Sequence of chain 13.A:
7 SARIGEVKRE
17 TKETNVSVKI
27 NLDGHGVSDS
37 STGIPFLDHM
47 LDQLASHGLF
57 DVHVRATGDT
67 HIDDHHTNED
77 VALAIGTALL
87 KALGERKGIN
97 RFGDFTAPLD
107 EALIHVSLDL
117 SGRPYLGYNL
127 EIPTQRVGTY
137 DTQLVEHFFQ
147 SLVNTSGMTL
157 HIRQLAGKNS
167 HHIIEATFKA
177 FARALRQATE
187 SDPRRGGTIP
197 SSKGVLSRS

A small-molecule ligand and the protein it binds are described below.
Small molecule (SMILES): O=P(O)(O)C[C@@H](O)Cn1cncn1

Sequence of chain 1.A:
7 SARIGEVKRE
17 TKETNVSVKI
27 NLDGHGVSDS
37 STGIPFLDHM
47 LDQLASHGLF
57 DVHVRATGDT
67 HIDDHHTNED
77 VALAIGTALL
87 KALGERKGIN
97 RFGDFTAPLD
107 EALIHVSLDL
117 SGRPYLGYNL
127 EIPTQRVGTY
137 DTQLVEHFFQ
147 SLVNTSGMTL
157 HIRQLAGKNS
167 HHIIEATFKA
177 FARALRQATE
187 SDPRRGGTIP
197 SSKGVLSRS

Binding-site contacts:
Ligand atom N1 contacts residue HIS72 of chain 13.A at 3.3 Å (h-bond).
Ligand atom O10 contacts residue ARG119 of chain 1.A at 3.0 Å (salt-bridge).
Ligand atom N1 contacts residue MN1 of chain 1.C at 2.3 Å.
Ligand atom O12 contacts residue SER197 of chain 1.A at 2.6 Å (h-bond).
Ligand atom C5 contacts residue HIS72 of chain 13.A at 3.6 Å.
Ligand atom O13 contacts residue MN1 of chain 1.C at 2.4 Å.
Ligand atom O11 contacts residue ARG119 of chain 1.A at 2.8 Å (salt-bridge).
Ligand atom N2 contacts residue MN1 of chain 1.C at 3.2 Å.
Ligand atom C6 contacts residue MN1 of chain 1.C at 3.5 Å.
Ligand atom P9 contacts residue ARG97 of chain 1.A at 3.7 Å.
Ligand atom O10 contacts residue LYS175 of chain 11.A at 2.7 Å (salt-bridge).
Ligand atom C3 contacts residue GLU75 of chain 13.A at 3.8 Å.
Ligand atom P9 contacts residue SER197 of chain 1.A at 3.8 Å.
Ligand atom C5 contacts residue HIS71 of chain 13.A at 3.2 Å.
Ligand atom C6 contacts residue GLU171 of chain 11.A at 3.1 Å.
Ligand atom C5 contacts residue MN1 of chain 1.B at 3.3 Å.
Ligand atom N4 contacts residue HIS71 of chain 13.A at 3.0 Å (h-bond).
Ligand atom C7 contacts residue GLU171 of chain 11.A at 3.5 Å.
Ligand atom O13 contacts residue HIS72 of chain 13.A at 3.1 Å (h-bond).
Ligand atom N4 contacts residue GLU75 of chain 13.A at 3.1 Å (salt-bridge).
Ligand atom N4 contacts residue MN1 of chain 1.B at 2.2 Å.
Ligand atom C5 contacts residue HIS168 of chain 11.A at 3.9 Å.
Ligand atom N1 contacts residue HIS167 of chain 11.A at 3.1 Å (h-bond).
Ligand atom C5 contacts residue MN1 of chain 1.C at 3.3 Å.
Ligand atom O13 contacts residue GLU171 of chain 11.A at 3.5 Å (salt-bridge).
Ligand atom O13 contacts residue GLU19 of chain 13.A at 2.7 Å (salt-bridge).
Ligand atom C7 contacts residue MN1 of chain 1.C at 3.5 Å.
Ligand atom C3 contacts residue MN1 of chain 1.B at 3.2 Å.
Ligand atom C8 contacts residue GLU171 of chain 11.A at 3.5 Å.
Ligand atom O13 contacts residue HIS45 of chain 11.A at 3.3 Å (h-bond).
Ligand atom N1 contacts residue GLU171 of chain 11.A at 3.1 Å (salt-bridge).
Ligand atom O12 contacts residue ARG97 of chain 1.A at 2.8 Å (salt-bridge).
Ligand atom C7 contacts residue GLU19 of chain 13.A at 3.4 Å.
Ligand atom C5 contacts residue HIS167 of chain 11.A at 3.3 Å.
Ligand atom P9 contacts residue ARG119 of chain 1.A at 3.9 Å.
Ligand atom O10 contacts residue ARG97 of chain 1.A at 2.8 Å (salt-bridge).
Ligand atom O11 contacts residue LYS199 of chain 1.A at 2.7 Å (salt-bridge).
Ligand atom C3 contacts residue LEU105 of chain 11.A at 3.8 Å (hydrophobic).
Ligand atom N4 contacts residue HIS168 of chain 11.A at 3.3 Å (h-bond).
Ligand atom N2 contacts residue GLU171 of chain 11.A at 3.8 Å.

Sequence of chain 11.A:
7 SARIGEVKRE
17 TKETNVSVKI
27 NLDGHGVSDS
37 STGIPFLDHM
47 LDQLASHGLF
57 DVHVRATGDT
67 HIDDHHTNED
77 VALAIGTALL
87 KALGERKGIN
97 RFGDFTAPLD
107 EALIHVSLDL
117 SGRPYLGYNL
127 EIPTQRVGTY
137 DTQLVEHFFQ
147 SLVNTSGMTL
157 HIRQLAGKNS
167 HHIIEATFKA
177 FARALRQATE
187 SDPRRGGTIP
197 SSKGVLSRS